Sequence of chain 1.F:
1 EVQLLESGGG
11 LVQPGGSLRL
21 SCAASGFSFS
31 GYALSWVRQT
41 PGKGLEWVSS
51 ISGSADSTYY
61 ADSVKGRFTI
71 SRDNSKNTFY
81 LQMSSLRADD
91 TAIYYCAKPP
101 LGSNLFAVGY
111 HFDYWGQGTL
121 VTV

Binding-site contacts:
Ligand atom C8 contacts residue GLY31 of chain 1.F at 3.6 Å.
Ligand atom N2 contacts residue GLY31 of chain 1.F at 4.0 Å.
Ligand atom C7 contacts residue ASN326 of chain 1.B at 3.8 Å.
Ligand atom O4 contacts residue SER75 of chain 1.F at 4.2 Å.
Ligand atom C3 contacts residue SER30 of chain 1.F at 4.3 Å.
Ligand atom C6 contacts residue THR328 of chain 1.B at 4.5 Å.
Ligand atom C3 contacts residue ASN326 of chain 1.B at 3.9 Å.
Ligand atom O5 contacts residue ASN326 of chain 1.B at 2.4 Å (h-bond).
Ligand atom C4 contacts residue ASN326 of chain 1.B at 4.3 Å.
Ligand atom C1 contacts residue SER30 of chain 1.F at 4.5 Å.
Ligand atom O6 contacts residue SER75 of chain 1.F at 3.7 Å.
Ligand atom N2 contacts residue SER28 of chain 1.F at 4.1 Å.
Ligand atom O5 contacts residue SER28 of chain 1.F at 3.5 Å (h-bond).
Ligand atom C4 contacts residue SER28 of chain 1.F at 4.1 Å.
Ligand atom O4 contacts residue SER30 of chain 1.F at 3.8 Å.
Ligand atom C5 contacts residue ASN326 of chain 1.B at 3.6 Å.
Ligand atom O3 contacts residue SER30 of chain 1.F at 4.0 Å.
Ligand atom C7 contacts residue SER28 of chain 1.F at 4.0 Å.
Ligand atom O3 contacts residue SER28 of chain 1.F at 2.2 Å (h-bond).
Ligand atom O6 contacts residue SER28 of chain 1.F at 3.4 Å (h-bond).
Ligand atom C8 contacts residue ASN104 of chain 1.F at 3.7 Å.
Ligand atom C6 contacts residue ASN326 of chain 1.B at 3.8 Å.
Ligand atom C7 contacts residue SER30 of chain 1.F at 4.0 Å.
Ligand atom C8 contacts residue TYR32 of chain 1.F at 4.4 Å (hydrophobic).
Ligand atom O7 contacts residue SER28 of chain 1.F at 3.5 Å.
Ligand atom O3 contacts residue GLY31 of chain 1.F at 3.6 Å (h-bond).
Ligand atom C8 contacts residue LEU101 of chain 1.F at 4.0 Å (hydrophobic).
Ligand atom C6 contacts residue SER28 of chain 1.F at 3.7 Å.
Ligand atom O7 contacts residue SER30 of chain 1.F at 2.8 Å (h-bond).
Ligand atom O7 contacts residue ASN326 of chain 1.B at 4.2 Å.
Ligand atom C1 contacts residue ASN326 of chain 1.B at 1.5 Å.
Ligand atom C2 contacts residue ASN326 of chain 1.B at 2.6 Å.
Ligand atom C2 contacts residue SER28 of chain 1.F at 3.9 Å.
Ligand atom C2 contacts residue SER30 of chain 1.F at 4.2 Å.
Ligand atom N2 contacts residue ASN326 of chain 1.B at 3.0 Å (h-bond).
Ligand atom C3 contacts residue SER28 of chain 1.F at 3.5 Å.
Ligand atom C5 contacts residue SER28 of chain 1.F at 4.2 Å.
Ligand atom O5 contacts residue SER30 of chain 1.F at 4.3 Å.
Ligand atom O4 contacts residue SER28 of chain 1.F at 4.5 Å.
Ligand atom C7 contacts residue GLY31 of chain 1.F at 4.0 Å.

Sequence of chain 1.B:
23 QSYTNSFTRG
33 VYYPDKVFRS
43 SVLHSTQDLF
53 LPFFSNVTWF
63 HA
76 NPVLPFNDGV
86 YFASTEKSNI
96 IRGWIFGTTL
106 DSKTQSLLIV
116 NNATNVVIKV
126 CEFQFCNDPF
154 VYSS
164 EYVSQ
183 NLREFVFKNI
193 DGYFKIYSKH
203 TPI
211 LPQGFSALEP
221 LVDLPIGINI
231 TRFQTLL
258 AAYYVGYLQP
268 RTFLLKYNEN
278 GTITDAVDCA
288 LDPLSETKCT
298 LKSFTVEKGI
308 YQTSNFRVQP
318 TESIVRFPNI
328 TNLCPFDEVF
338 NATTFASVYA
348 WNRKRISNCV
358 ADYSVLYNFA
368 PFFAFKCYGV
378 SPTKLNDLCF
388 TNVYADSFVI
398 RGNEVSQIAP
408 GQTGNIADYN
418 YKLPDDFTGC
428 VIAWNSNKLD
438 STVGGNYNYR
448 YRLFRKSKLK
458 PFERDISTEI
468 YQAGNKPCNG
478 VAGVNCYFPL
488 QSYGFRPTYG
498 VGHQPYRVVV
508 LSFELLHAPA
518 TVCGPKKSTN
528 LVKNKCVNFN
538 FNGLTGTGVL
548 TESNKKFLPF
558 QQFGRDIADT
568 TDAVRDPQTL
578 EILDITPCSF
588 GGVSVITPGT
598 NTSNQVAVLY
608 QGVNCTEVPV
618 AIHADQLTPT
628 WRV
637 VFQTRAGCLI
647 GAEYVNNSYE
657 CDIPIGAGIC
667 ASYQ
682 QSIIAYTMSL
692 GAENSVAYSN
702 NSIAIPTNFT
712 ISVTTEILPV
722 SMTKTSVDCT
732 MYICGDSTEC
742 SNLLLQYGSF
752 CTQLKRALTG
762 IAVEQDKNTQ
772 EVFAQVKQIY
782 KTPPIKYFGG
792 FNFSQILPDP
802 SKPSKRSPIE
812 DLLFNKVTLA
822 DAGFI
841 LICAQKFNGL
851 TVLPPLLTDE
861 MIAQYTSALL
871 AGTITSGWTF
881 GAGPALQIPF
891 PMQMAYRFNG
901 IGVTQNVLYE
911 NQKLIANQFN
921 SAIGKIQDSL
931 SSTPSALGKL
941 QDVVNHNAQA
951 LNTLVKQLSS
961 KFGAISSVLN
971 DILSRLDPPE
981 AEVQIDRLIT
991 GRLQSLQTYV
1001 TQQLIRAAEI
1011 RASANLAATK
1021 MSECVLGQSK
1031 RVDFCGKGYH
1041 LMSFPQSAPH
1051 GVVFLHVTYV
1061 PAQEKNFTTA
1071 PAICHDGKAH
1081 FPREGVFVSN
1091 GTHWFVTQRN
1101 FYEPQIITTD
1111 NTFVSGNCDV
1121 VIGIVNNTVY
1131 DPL

A small-molecule ligand and the protein it binds are described below.
Small molecule (SMILES): CC(=O)N[C@H]1[C@H](O[C@H]2[C@H](O)[C@@H](NC(C)=O)CO[C@@H]2CO[C@@H]2O[C@@H](C)[C@@H](O)[C@@H](O)[C@@H]2O)O[C@H](CO)[C@@H](O[C@@H]2O[C@H](CO)[C@@H](O)[C@H](O)[C@@H]2O)[C@@H]1O